Sequence of chain 1.D:
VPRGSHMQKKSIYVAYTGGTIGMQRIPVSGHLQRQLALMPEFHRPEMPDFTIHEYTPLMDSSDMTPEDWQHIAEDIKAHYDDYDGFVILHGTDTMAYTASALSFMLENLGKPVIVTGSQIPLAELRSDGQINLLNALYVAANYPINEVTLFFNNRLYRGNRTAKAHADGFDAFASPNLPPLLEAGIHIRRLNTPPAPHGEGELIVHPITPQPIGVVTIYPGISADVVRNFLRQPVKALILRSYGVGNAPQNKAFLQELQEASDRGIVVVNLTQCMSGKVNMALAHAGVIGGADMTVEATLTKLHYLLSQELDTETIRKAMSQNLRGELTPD

Binding-site contacts:
Ligand atom OXT contacts residue GLY33 of chain 1.B at 3.2 Å.
Ligand atom ND2 contacts residue SER81 of chain 1.B at 3.1 Å (h-bond).
Ligand atom ND2 contacts residue ASP1 of chain 1.J at 2.4 Å (salt-bridge).
Ligand atom CG contacts residue ASP79 of chain 1.B at 4.0 Å.
Ligand atom CG contacts residue ASP1 of chain 1.J at 1.6 Å.
Ligand atom CG contacts residue SER81 of chain 1.B at 3.3 Å.
Ligand atom O contacts residue ASP112 of chain 1.B at 3.1 Å (salt-bridge).
Ligand atom OD1 contacts residue SER81 of chain 1.B at 2.8 Å (h-bond).
Ligand atom OD1 contacts residue ASP79 of chain 1.B at 3.4 Å.
Ligand atom O contacts residue THR111 of chain 1.B at 3.0 Å (h-bond).
Ligand atom CB contacts residue ASP1 of chain 1.J at 0.2 Å.
Ligand atom OXT contacts residue ASP79 of chain 1.B at 3.6 Å.
Ligand atom OD1 contacts residue ASP1 of chain 1.J at 2.5 Å (salt-bridge).
Ligand atom O contacts residue ASP1 of chain 1.J at 0.1 Å (salt-bridge).
Ligand atom C contacts residue ASP1 of chain 1.J at 0.2 Å.
Ligand atom C contacts residue SER80 of chain 1.B at 3.4 Å.
Ligand atom O contacts residue GLY110 of chain 1.B at 3.2 Å.
Ligand atom N contacts residue ASP1 of chain 1.J at 1.4 Å.
Ligand atom CG contacts residue ASP112 of chain 1.B at 3.1 Å.
Ligand atom OXT contacts residue SER80 of chain 1.B at 3.0 Å (h-bond).
Ligand atom N contacts residue ASP79 of chain 1.B at 3.4 Å (salt-bridge).
Ligand atom CA contacts residue ASP1 of chain 1.J at 0.1 Å.
Ligand atom OXT contacts residue ASP1 of chain 1.J at 0.5 Å (salt-bridge).
Ligand atom ND2 contacts residue ASN266 of chain 1.D at 3.0 Å.
Ligand atom N contacts residue THR34 of chain 1.B at 3.4 Å (h-bond).
Ligand atom OXT contacts residue THR34 of chain 1.B at 3.8 Å.
Ligand atom C contacts residue GLY110 of chain 1.B at 3.4 Å.
Ligand atom C contacts residue THR34 of chain 1.B at 4.2 Å.
Ligand atom OD1 contacts residue ASP112 of chain 1.B at 3.4 Å (salt-bridge).
Ligand atom CB contacts residue ASP112 of chain 1.B at 3.2 Å.
Ligand atom CG contacts residue ASN266 of chain 1.D at 3.7 Å.
Ligand atom ND2 contacts residue ASP112 of chain 1.B at 3.4 Å (salt-bridge).
Ligand atom CA contacts residue THR34 of chain 1.B at 3.4 Å.
Ligand atom OXT contacts residue GLY110 of chain 1.B at 3.0 Å.
Ligand atom C contacts residue THR111 of chain 1.B at 3.8 Å.
Ligand atom O contacts residue SER80 of chain 1.B at 2.6 Å (h-bond).
Ligand atom N contacts residue MET37 of chain 1.B at 3.6 Å.
Ligand atom C contacts residue GLY33 of chain 1.B at 4.2 Å.
Ligand atom OD1 contacts residue SER80 of chain 1.B at 3.4 Å (h-bond).
Ligand atom CB contacts residue ASN266 of chain 1.D at 3.6 Å.

Sequence of chain 1.B:
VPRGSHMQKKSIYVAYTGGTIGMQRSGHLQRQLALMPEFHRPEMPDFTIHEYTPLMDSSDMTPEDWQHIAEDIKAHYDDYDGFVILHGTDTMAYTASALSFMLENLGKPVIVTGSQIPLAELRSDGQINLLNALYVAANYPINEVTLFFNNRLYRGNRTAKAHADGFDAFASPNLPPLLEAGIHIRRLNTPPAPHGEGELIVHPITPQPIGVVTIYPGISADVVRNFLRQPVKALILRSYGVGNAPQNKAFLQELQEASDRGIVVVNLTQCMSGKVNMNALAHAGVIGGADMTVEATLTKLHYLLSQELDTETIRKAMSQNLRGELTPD

The protein below binds the small molecule below.
Small molecule (SMILES): NC(=O)C[C@H](N)C(=O)O